The protein below binds the small molecule below.
Small molecule (SMILES): Oc1ccc(Cn2cnc(F)c2)c2cccnc12

Sequence of chain 1.A:
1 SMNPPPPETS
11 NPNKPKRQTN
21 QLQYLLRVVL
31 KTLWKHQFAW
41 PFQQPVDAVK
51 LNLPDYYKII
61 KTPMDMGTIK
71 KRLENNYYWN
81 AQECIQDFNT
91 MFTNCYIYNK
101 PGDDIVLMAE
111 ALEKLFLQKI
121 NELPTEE

Binding-site contacts:
Ligand atom C09 contacts residue TYR98 of chain 1.A at 3.4 Å (hydrophobic).
Ligand atom C15 contacts residue ILE105 of chain 1.A at 4.1 Å (hydrophobic).
Ligand atom C08 contacts residue ASN99 of chain 1.A at 2.9 Å.
Ligand atom C02 contacts residue ILE105 of chain 1.A at 4.5 Å (hydrophobic).
Ligand atom F18 contacts residue ASP104 of chain 1.A at 4.3 Å.
Ligand atom C03 contacts residue ILE105 of chain 1.A at 4.2 Å (hydrophobic).
Ligand atom N07 contacts residue CYS95 of chain 1.A at 4.4 Å.
Ligand atom C05 contacts residue LEU53 of chain 1.A at 4.3 Å (hydrophobic).
Ligand atom C14 contacts residue ILE105 of chain 1.A at 4.2 Å (hydrophobic).
Ligand atom O11 contacts residue VAL46 of chain 1.A at 3.7 Å.
Ligand atom C17 contacts residue TRP40 of chain 1.A at 3.8 Å (hydrophobic).
Ligand atom N16 contacts residue ILE105 of chain 1.A at 4.3 Å.
Ligand atom C02 contacts residue PRO41 of chain 1.A at 3.4 Å (hydrophobic).
Ligand atom O11 contacts residue PHE42 of chain 1.A at 3.9 Å.
Ligand atom C03 contacts residue VAL46 of chain 1.A at 4.1 Å (hydrophobic).
Ligand atom C12 contacts residue LEU53 of chain 1.A at 4.3 Å (hydrophobic).
Ligand atom N07 contacts residue ILE105 of chain 1.A at 4.0 Å.
Ligand atom N07 contacts residue ASN99 of chain 1.A at 3.9 Å.
Ligand atom C04 contacts residue ILE105 of chain 1.A at 3.9 Å (hydrophobic).
Ligand atom C08 contacts residue TYR98 of chain 1.A at 3.5 Å (hydrophobic).
Ligand atom C01 contacts residue LEU51 of chain 1.A at 3.4 Å (hydrophobic).
Ligand atom C01 contacts residue PRO41 of chain 1.A at 4.1 Å (hydrophobic).
Ligand atom C09 contacts residue ASN99 of chain 1.A at 3.1 Å.
Ligand atom N16 contacts residue TRP40 of chain 1.A at 3.4 Å.
Ligand atom C10 contacts residue TYR98 of chain 1.A at 4.4 Å (hydrophobic).
Ligand atom C06 contacts residue LEU53 of chain 1.A at 4.3 Å (hydrophobic).
Ligand atom F18 contacts residue ILE105 of chain 1.A at 3.9 Å.
Ligand atom C10 contacts residue LEU53 of chain 1.A at 4.2 Å (hydrophobic).
Ligand atom N07 contacts residue TYR56 of chain 1.A at 4.3 Å.
Ligand atom C12 contacts residue LEU51 of chain 1.A at 3.8 Å (hydrophobic).
Ligand atom C06 contacts residue LEU51 of chain 1.A at 3.7 Å (hydrophobic).
Ligand atom C08 contacts residue ILE105 of chain 1.A at 4.2 Å (hydrophobic).
Ligand atom C08 contacts residue TYR56 of chain 1.A at 4.2 Å (hydrophobic).
Ligand atom C05 contacts residue ILE105 of chain 1.A at 4.1 Å (hydrophobic).
Ligand atom C03 contacts residue PRO41 of chain 1.A at 4.0 Å (hydrophobic).
Ligand atom C10 contacts residue ASN99 of chain 1.A at 4.1 Å.
Ligand atom O11 contacts residue PRO41 of chain 1.A at 3.8 Å.
Ligand atom C10 contacts residue ILE105 of chain 1.A at 4.3 Å (hydrophobic).
Ligand atom C09 contacts residue ILE105 of chain 1.A at 4.0 Å (hydrophobic).
Ligand atom C02 contacts residue LEU51 of chain 1.A at 4.2 Å (hydrophobic).